A protein and the small-molecule ligand that binds it are described below.
Small molecule (SMILES): Nc1ccn([C@H]2C[C@H](O[P](=O)(O)OC[C@H]3O[C@@H](n4cnc5c(N)ncnc54)C[C@@H]3O)[C@@H](CO)O2)c(=O)n1

Sequence of chain 10.A:
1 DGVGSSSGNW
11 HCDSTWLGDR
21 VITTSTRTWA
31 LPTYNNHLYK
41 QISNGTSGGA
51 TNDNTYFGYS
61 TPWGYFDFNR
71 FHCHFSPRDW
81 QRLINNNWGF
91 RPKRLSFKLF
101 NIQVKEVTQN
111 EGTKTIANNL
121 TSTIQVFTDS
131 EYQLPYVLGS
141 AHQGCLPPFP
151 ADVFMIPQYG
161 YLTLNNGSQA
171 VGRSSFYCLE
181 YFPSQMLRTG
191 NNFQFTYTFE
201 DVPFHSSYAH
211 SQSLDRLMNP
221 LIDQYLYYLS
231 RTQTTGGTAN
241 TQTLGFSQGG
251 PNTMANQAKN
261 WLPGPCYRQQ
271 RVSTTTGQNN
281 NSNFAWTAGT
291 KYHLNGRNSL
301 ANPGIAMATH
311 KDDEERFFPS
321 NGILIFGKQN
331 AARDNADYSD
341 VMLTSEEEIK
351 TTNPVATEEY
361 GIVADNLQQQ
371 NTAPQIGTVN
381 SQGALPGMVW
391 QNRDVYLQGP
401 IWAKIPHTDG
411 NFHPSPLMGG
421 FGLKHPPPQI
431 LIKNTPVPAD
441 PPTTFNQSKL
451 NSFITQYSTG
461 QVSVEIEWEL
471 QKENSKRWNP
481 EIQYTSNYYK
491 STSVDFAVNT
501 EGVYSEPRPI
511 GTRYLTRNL

Binding-site contacts:
Ligand atom N6 contacts residue GLY422 of chain 10.A at 3.3 Å (h-bond).
Ligand atom C5 contacts residue VAL202 of chain 10.A at 3.6 Å (hydrophobic).
Ligand atom N7 contacts residue PRO203 of chain 10.A at 4.1 Å.
Ligand atom C6 contacts residue SER415 of chain 10.A at 4.1 Å.
Ligand atom N3 contacts residue ASP201 of chain 10.A at 4.2 Å.
Ligand atom C8 contacts residue HIS413 of chain 10.A at 3.9 Å.
Ligand atom C6 contacts residue PRO203 of chain 10.A at 4.0 Å (hydrophobic).
Ligand atom N1 contacts residue PRO203 of chain 10.A at 3.8 Å.
Ligand atom C4 contacts residue PRO203 of chain 10.A at 4.0 Å (hydrophobic).
Ligand atom C6 contacts residue PRO203 of chain 10.A at 4.0 Å (hydrophobic).
Ligand atom N4 contacts residue ASP201 of chain 10.A at 2.6 Å.
Ligand atom C6 contacts residue VAL202 of chain 10.A at 4.1 Å (hydrophobic).
Ligand atom C2 contacts residue VAL202 of chain 10.A at 4.1 Å (hydrophobic).
Ligand atom N7 contacts residue HIS413 of chain 10.A at 4.2 Å.
Ligand atom O3' contacts residue PRO414 of chain 10.A at 4.2 Å.
Ligand atom C2' contacts residue PRO414 of chain 10.A at 3.6 Å (hydrophobic).
Ligand atom C4 contacts residue PRO203 of chain 10.A at 4.1 Å (hydrophobic).
Ligand atom C6 contacts residue VAL202 of chain 10.A at 4.2 Å (hydrophobic).
Ligand atom C4 contacts residue VAL202 of chain 10.A at 3.7 Å (hydrophobic).
Ligand atom N7 contacts residue SER415 of chain 10.A at 3.9 Å.
Ligand atom C1' contacts residue PRO203 of chain 10.A at 4.1 Å (hydrophobic).
Ligand atom N6 contacts residue PHE421 of chain 10.A at 3.8 Å.
Ligand atom C2' contacts residue PRO203 of chain 10.A at 3.3 Å (hydrophobic).
Ligand atom N6 contacts residue GLY420 of chain 10.A at 3.7 Å.
Ligand atom N1 contacts residue GLY422 of chain 10.A at 2.9 Å (h-bond).
Ligand atom C5 contacts residue ARG91 of chain 10.A at 4.2 Å.
Ligand atom C5 contacts residue PRO203 of chain 10.A at 3.8 Å (hydrophobic).
Ligand atom C5 contacts residue PRO203 of chain 10.A at 4.0 Å (hydrophobic).
Ligand atom C4 contacts residue ASP201 of chain 10.A at 3.5 Å.
Ligand atom N7 contacts residue ASN392 of chain 10.A at 4.2 Å.
Ligand atom C2 contacts residue PRO203 of chain 10.A at 4.0 Å (hydrophobic).
Ligand atom N4 contacts residue VAL202 of chain 10.A at 2.9 Å (h-bond).
Ligand atom N1 contacts residue PRO203 of chain 10.A at 4.2 Å.
Ligand atom N6 contacts residue SER415 of chain 10.A at 3.8 Å.
Ligand atom C6 contacts residue GLY422 of chain 10.A at 3.7 Å.
Ligand atom N6 contacts residue VAL202 of chain 10.A at 4.2 Å.
Ligand atom N1 contacts residue VAL202 of chain 10.A at 3.5 Å.
Ligand atom C5 contacts residue ASP201 of chain 10.A at 3.3 Å.
Ligand atom C2 contacts residue GLY422 of chain 10.A at 3.2 Å.
Ligand atom C2' contacts residue HIS413 of chain 10.A at 3.7 Å.